A small-molecule ligand and the protein it binds are described below.
Small molecule (SMILES): CCOC(=O)c1cc2cc(-c3ccncc3)ccc2n1CCN1CCOCC1

Sequence of chain 1.A:
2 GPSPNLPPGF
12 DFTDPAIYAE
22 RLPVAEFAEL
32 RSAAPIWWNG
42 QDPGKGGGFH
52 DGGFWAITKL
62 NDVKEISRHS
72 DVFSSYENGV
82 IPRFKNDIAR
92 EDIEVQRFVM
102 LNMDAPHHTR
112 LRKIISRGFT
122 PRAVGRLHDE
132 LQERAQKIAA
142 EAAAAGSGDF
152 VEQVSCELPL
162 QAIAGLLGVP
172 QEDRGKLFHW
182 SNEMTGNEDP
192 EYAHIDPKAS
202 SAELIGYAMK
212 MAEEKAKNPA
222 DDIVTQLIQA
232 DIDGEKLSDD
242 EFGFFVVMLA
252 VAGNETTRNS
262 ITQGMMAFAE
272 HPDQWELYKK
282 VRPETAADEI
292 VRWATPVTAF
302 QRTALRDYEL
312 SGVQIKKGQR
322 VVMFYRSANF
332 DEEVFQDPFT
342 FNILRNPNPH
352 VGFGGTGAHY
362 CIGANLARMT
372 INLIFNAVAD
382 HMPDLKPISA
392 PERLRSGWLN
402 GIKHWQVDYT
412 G

Binding-site contacts:
Ligand atom N14 contacts residue ALA253 of chain 1.A at 3.6 Å.
Ligand atom C17 contacts residue TRP399 of chain 1.A at 3.8 Å (hydrophobic).
Ligand atom C10 contacts residue LEU102 of chain 1.A at 3.9 Å (hydrophobic).
Ligand atom C12 contacts residue VAL252 of chain 1.A at 3.7 Å (hydrophobic).
Ligand atom C10 contacts residue VAL252 of chain 1.A at 3.3 Å (hydrophobic).
Ligand atom C17 contacts residue VAL252 of chain 1.A at 3.5 Å (hydrophobic).
Ligand atom C22 contacts residue MET185 of chain 1.A at 3.9 Å (hydrophobic).
Ligand atom C04 contacts residue GLN97 of chain 1.A at 4.0 Å.
Ligand atom C24 contacts residue MET185 of chain 1.A at 3.1 Å (hydrophobic).
Ligand atom C11 contacts residue VAL252 of chain 1.A at 3.7 Å (hydrophobic).
Ligand atom C28 contacts residue GLN97 of chain 1.A at 3.5 Å.
Ligand atom C21 contacts residue GLN97 of chain 1.A at 3.3 Å.
Ligand atom C01 contacts residue VAL96 of chain 1.A at 3.9 Å (hydrophobic).
Ligand atom C17 contacts residue ILE82 of chain 1.A at 3.7 Å (hydrophobic).
Ligand atom O03 contacts residue VAL248 of chain 1.A at 3.5 Å.
Ligand atom C25 contacts residue PRO198 of chain 1.A at 3.7 Å (hydrophobic).
Ligand atom O05 contacts residue GLN97 of chain 1.A at 3.8 Å.
Ligand atom C06 contacts residue MET185 of chain 1.A at 4.0 Å (hydrophobic).
Ligand atom C13 contacts residue PHE301 of chain 1.A at 3.8 Å (hydrophobic).
Ligand atom C24 contacts residue PRO198 of chain 1.A at 4.0 Å (hydrophobic).
Ligand atom C12 contacts residue TRP399 of chain 1.A at 3.9 Å (hydrophobic).
Ligand atom C02 contacts residue VAL248 of chain 1.A at 3.6 Å (hydrophobic).
Ligand atom C11 contacts residue LEU102 of chain 1.A at 3.7 Å (hydrophobic).
Ligand atom O05 contacts residue SER202 of chain 1.A at 4.0 Å.
Ligand atom C09 contacts residue VAL252 of chain 1.A at 3.6 Å (hydrophobic).
Ligand atom C02 contacts residue SER202 of chain 1.A at 3.4 Å.
Ligand atom C15 contacts residue LEU102 of chain 1.A at 3.9 Å (hydrophobic).
Ligand atom C13 contacts residue ALA253 of chain 1.A at 3.9 Å (hydrophobic).
Ligand atom O03 contacts residue VAL100 of chain 1.A at 3.9 Å.
Ligand atom N20 contacts residue GLN97 of chain 1.A at 3.9 Å.
Ligand atom C16 contacts residue ALA253 of chain 1.A at 3.7 Å (hydrophobic).
Ligand atom C15 contacts residue ALA253 of chain 1.A at 3.2 Å (hydrophobic).
Ligand atom O26 contacts residue ASN188 of chain 1.A at 3.9 Å.
Ligand atom C04 contacts residue MET185 of chain 1.A at 3.9 Å (hydrophobic).
Ligand atom C08 contacts residue VAL252 of chain 1.A at 4.0 Å (hydrophobic).
Ligand atom O05 contacts residue MET185 of chain 1.A at 3.8 Å.
Ligand atom C16 contacts residue LEU102 of chain 1.A at 3.3 Å (hydrophobic).
Ligand atom C25 contacts residue ASN188 of chain 1.A at 3.6 Å.
Ligand atom C18 contacts residue ILE82 of chain 1.A at 3.9 Å (hydrophobic).
Ligand atom C18 contacts residue VAL252 of chain 1.A at 3.9 Å (hydrophobic).